Sequence of chain 1.D:
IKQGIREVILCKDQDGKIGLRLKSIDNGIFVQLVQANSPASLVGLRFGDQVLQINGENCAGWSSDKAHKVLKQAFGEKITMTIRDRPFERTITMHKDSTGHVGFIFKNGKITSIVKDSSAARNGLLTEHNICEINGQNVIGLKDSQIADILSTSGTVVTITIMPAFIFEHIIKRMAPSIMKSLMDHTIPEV

Binding-site contacts:
Ligand atom N15 contacts residue ILE192 of chain 1.D at 4.1 Å.
Ligand atom N03 contacts residue THR191 of chain 1.D at 3.9 Å.
Ligand atom O08 contacts residue HIS190 of chain 1.D at 3.9 Å.
Ligand atom O08 contacts residue THR191 of chain 1.D at 3.5 Å.
Ligand atom O04 contacts residue ILE192 of chain 1.D at 3.8 Å.
Ligand atom C07 contacts residue HIS190 of chain 1.D at 4.3 Å.
Ligand atom C05 contacts residue THR191 of chain 1.D at 4.4 Å.
Ligand atom C12 contacts residue GLN141 of chain 1.D at 3.9 Å.
Ligand atom C01 contacts residue VAL195 of chain 1.D at 3.9 Å (hydrophobic).
Ligand atom C11 contacts residue GLN141 of chain 1.D at 3.8 Å.
Ligand atom C13 contacts residue GLN150 of chain 1.D at 4.1 Å.
Ligand atom C01 contacts residue ILE192 of chain 1.D at 3.5 Å (hydrophobic).
Ligand atom N03 contacts residue ILE192 of chain 1.D at 3.3 Å (h-bond).
Ligand atom C01 contacts residue GLU194 of chain 1.D at 4.2 Å.
Ligand atom C12 contacts residue HIS190 of chain 1.D at 4.0 Å.
Ligand atom O04 contacts residue THR191 of chain 1.D at 3.5 Å.
Ligand atom C12 contacts residue LEU146 of chain 1.D at 4.2 Å (hydrophobic).
Ligand atom C10 contacts residue HIS190 of chain 1.D at 3.7 Å.
Ligand atom C13 contacts residue LEU146 of chain 1.D at 4.2 Å (hydrophobic).
Ligand atom C11 contacts residue HIS190 of chain 1.D at 3.8 Å.
Ligand atom C02 contacts residue ILE192 of chain 1.D at 3.6 Å (hydrophobic).

A protein and the small-molecule ligand that binds it are described below.
Small molecule (SMILES): Cc1noc(NC(=O)CC2CCCC2)n1